The protein below binds the small molecule below.
Small molecule (SMILES): Nc1nc2c(ncn2[C@@H]2O[C@H](CO[P](=O)(O)C[P](=O)(O)OP(=O)(O)O)[C@@H](O)[C@H]2O)c(=O)[nH]1

Sequence of chain 1.E:
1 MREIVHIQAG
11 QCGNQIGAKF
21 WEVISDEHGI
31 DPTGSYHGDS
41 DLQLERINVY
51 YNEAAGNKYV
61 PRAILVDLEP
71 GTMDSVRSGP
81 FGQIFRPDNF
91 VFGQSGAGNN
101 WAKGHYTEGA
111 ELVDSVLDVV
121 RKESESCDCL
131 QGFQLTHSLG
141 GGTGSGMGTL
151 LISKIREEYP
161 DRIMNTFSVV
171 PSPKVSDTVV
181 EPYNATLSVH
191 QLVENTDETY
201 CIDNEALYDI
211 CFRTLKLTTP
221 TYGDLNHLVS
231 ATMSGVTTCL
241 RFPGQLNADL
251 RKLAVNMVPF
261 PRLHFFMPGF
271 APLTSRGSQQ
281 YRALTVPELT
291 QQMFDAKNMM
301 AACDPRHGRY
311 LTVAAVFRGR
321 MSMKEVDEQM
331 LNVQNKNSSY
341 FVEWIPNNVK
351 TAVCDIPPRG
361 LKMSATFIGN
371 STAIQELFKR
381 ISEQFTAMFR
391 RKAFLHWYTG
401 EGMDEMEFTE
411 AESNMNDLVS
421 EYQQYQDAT

Binding-site contacts:
Ligand atom O6 contacts residue TYR222 of chain 1.E at 3.9 Å.
Ligand atom O6 contacts residue ASN226 of chain 1.E at 3.6 Å (h-bond).
Ligand atom O3B contacts residue GLY10 of chain 1.E at 3.4 Å.
Ligand atom N7 contacts residue GLN15 of chain 1.E at 3.5 Å (h-bond).
Ligand atom O2A contacts residue GLN11 of chain 1.E at 3.3 Å (h-bond).
Ligand atom N1 contacts residue ASN226 of chain 1.E at 3.2 Å (h-bond).
Ligand atom O2' contacts residue ASP177 of chain 1.E at 3.2 Å.
Ligand atom O2B contacts residue THR143 of chain 1.E at 3.4 Å (h-bond).
Ligand atom C2' contacts residue TYR222 of chain 1.E at 3.8 Å (hydrophobic).
Ligand atom C4 contacts residue ASN204 of chain 1.E at 3.8 Å.
Ligand atom N1 contacts residue TYR222 of chain 1.E at 3.8 Å.
Ligand atom C4 contacts residue CYS12 of chain 1.E at 3.8 Å (hydrophobic).
Ligand atom O1A contacts residue SER138 of chain 1.E at 3.8 Å.
Ligand atom O4' contacts residue SER138 of chain 1.E at 2.7 Å (h-bond).
Ligand atom N9 contacts residue CYS12 of chain 1.E at 3.8 Å.
Ligand atom O2' contacts residue TYR222 of chain 1.E at 3.0 Å (h-bond).
Ligand atom C2 contacts residue TYR222 of chain 1.E at 3.8 Å (hydrophobic).
Ligand atom O3B contacts residue GLY144 of chain 1.E at 3.3 Å (h-bond).
Ligand atom C3A contacts residue GLY141 of chain 1.E at 3.8 Å.
Ligand atom C4' contacts residue SER138 of chain 1.E at 3.5 Å.
Ligand atom C1' contacts residue ASN204 of chain 1.E at 3.7 Å.
Ligand atom C3' contacts residue ASP177 of chain 1.E at 3.5 Å.
Ligand atom O5' contacts residue SER138 of chain 1.E at 3.8 Å.
Ligand atom O2' contacts residue ASN204 of chain 1.E at 3.4 Å (h-bond).
Ligand atom C2 contacts residue ASN204 of chain 1.E at 3.5 Å.
Ligand atom O1B contacts residue GLN11 of chain 1.E at 3.1 Å (h-bond).
Ligand atom O1A contacts residue CYS12 of chain 1.E at 3.3 Å (h-bond).
Ligand atom O3B contacts residue GLN11 of chain 1.E at 3.7 Å.
Ligand atom O2B contacts residue GLY142 of chain 1.E at 3.6 Å (h-bond).
Ligand atom C8 contacts residue CYS12 of chain 1.E at 3.9 Å (hydrophobic).
Ligand atom N3 contacts residue ASN204 of chain 1.E at 3.1 Å (h-bond).
Ligand atom O6 contacts residue GLN15 of chain 1.E at 3.0 Å (h-bond).
Ligand atom O1B contacts residue GLU69 of chain 1.E at 3.6 Å (salt-bridge).
Ligand atom N3 contacts residue CYS12 of chain 1.E at 3.9 Å.
Ligand atom C1' contacts residue SER138 of chain 1.E at 3.8 Å.
Ligand atom C2' contacts residue ASP177 of chain 1.E at 3.4 Å.
Ligand atom C5 contacts residue TYR222 of chain 1.E at 3.9 Å (hydrophobic).
Ligand atom C6 contacts residue GLN15 of chain 1.E at 3.8 Å.
Ligand atom O3B contacts residue THR143 of chain 1.E at 3.6 Å.
Ligand atom N2 contacts residue ASN204 of chain 1.E at 2.8 Å (h-bond).